This protein binds this small molecule.
Small molecule (SMILES): CC(=O)N[C@@H]1[C@@H](O)[C@H](O)[C@@H](CO)O[C@H]1O

Sequence of chain 1.B:
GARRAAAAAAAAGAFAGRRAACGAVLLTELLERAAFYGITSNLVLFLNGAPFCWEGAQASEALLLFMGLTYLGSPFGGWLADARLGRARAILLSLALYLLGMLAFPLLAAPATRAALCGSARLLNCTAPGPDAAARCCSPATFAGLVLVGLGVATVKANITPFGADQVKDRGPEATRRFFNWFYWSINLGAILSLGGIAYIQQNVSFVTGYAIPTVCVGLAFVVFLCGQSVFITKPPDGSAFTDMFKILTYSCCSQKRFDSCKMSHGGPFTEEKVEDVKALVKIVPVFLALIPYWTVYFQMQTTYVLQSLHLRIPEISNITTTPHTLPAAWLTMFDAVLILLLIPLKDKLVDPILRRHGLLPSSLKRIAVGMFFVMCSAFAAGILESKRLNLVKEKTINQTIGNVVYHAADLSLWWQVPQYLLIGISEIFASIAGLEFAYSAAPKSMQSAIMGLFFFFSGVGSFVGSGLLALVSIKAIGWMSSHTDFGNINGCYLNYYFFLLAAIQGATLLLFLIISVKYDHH

Binding-site contacts:
Ligand atom C8 contacts residue ALA65 of chain 1.B at 4.2 Å (hydrophobic).
Ligand atom C4 contacts residue ASN140 of chain 1.B at 4.2 Å.
Ligand atom C1 contacts residue ASN140 of chain 1.B at 1.4 Å.
Ligand atom C2 contacts residue ASN140 of chain 1.B at 2.5 Å.
Ligand atom O7 contacts residue LEU138 of chain 1.B at 3.5 Å.
Ligand atom C8 contacts residue ASN140 of chain 1.B at 3.2 Å.
Ligand atom C7 contacts residue ASN140 of chain 1.B at 2.9 Å.
Ligand atom C7 contacts residue PRO66 of chain 1.B at 3.8 Å (hydrophobic).
Ligand atom N2 contacts residue ASN140 of chain 1.B at 2.3 Å (h-bond).
Ligand atom C5 contacts residue ASN140 of chain 1.B at 3.6 Å.
Ligand atom C8 contacts residue PRO66 of chain 1.B at 3.6 Å (hydrophobic).
Ligand atom O5 contacts residue ASN140 of chain 1.B at 2.3 Å (h-bond).
Ligand atom C8 contacts residue GLY64 of chain 1.B at 4.0 Å.
Ligand atom C3 contacts residue ASN140 of chain 1.B at 3.8 Å.
Ligand atom O7 contacts residue ASN140 of chain 1.B at 3.7 Å.
Ligand atom O7 contacts residue PRO66 of chain 1.B at 3.1 Å.